A small-molecule ligand and the protein it binds are described below.
Small molecule (SMILES): CCC[C@H](NC[C@@H](O)[C@H](CC(C)C)NC(=O)[C@H](Cc1cccs1)NC(=O)[C@@H](NC(=O)[C@@H](N)CCC(=O)O)[C@@H](C)CC)C(=O)O

Binding-site contacts:
Ligand atom C25 contacts residue ASP36 of chain 1.C at 3.4 Å.
Ligand atom CA contacts residue THR236 of chain 1.C at 3.1 Å.
Ligand atom CD contacts residue GLN77 of chain 1.C at 2.8 Å.
Ligand atom CG2 contacts residue GLY15 of chain 1.C at 3.4 Å.
Ligand atom N contacts residue THR236 of chain 1.C at 2.6 Å (h-bond).
Ligand atom N contacts residue GLY15 of chain 1.C at 2.3 Å (h-bond).
Ligand atom O contacts residue TYR75 of chain 1.C at 3.5 Å.
Ligand atom SD contacts residue ARG239 of chain 1.C at 3.6 Å (salt-bridge).
Ligand atom CA contacts residue GLY15 of chain 1.C at 3.0 Å.
Ligand atom O6 contacts residue ASP36 of chain 1.C at 2.5 Å (salt-bridge).
Ligand atom C27 contacts residue THR76 of chain 1.C at 3.3 Å.
Ligand atom C21 contacts residue GLY234 of chain 1.C at 3.2 Å.
Ligand atom O contacts residue TYR202 of chain 1.C at 2.6 Å.
Ligand atom C contacts residue GLY15 of chain 1.C at 3.2 Å.
Ligand atom O6 contacts residue TYR75 of chain 1.C at 3.2 Å.
Ligand atom C20 contacts residue THR235 of chain 1.C at 3.6 Å.
Ligand atom CE1 contacts residue GLN77 of chain 1.C at 3.1 Å.
Ligand atom CB contacts residue GLY234 of chain 1.C at 3.5 Å.
Ligand atom N5 contacts residue ASP232 of chain 1.C at 2.8 Å (salt-bridge).
Ligand atom N contacts residue GLY234 of chain 1.C at 2.9 Å (h-bond).
Ligand atom OE2 contacts residue ASN237 of chain 1.C at 3.3 Å (h-bond).
Ligand atom N5 contacts residue GLY38 of chain 1.C at 3.1 Å (h-bond).
Ligand atom OE1 contacts residue LYS325 of chain 1.C at 3.5 Å (salt-bridge).
Ligand atom CG1 contacts residue GLY234 of chain 1.C at 2.7 Å.
Ligand atom O contacts residue GLN77 of chain 1.C at 3.2 Å (h-bond).
Ligand atom O contacts residue THR76 of chain 1.C at 3.3 Å (h-bond).
Ligand atom CG1 contacts residue THR236 of chain 1.C at 3.4 Å.
Ligand atom C contacts residue THR236 of chain 1.C at 3.3 Å.
Ligand atom C20 contacts residue ASP232 of chain 1.C at 3.1 Å.
Ligand atom CB contacts residue GLN77 of chain 1.C at 3.6 Å.
Ligand atom O contacts residue THR236 of chain 1.C at 3.2 Å (h-bond).
Ligand atom O6 contacts residue GLY38 of chain 1.C at 3.6 Å.
Ligand atom CA2 contacts residue GLY234 of chain 1.C at 3.5 Å.
Ligand atom C23 contacts residue GLN77 of chain 1.C at 3.2 Å.
Ligand atom O contacts residue THR235 of chain 1.C at 3.4 Å.
Ligand atom C21 contacts residue ASP36 of chain 1.C at 3.6 Å.
Ligand atom C29 contacts residue PRO74 of chain 1.C at 3.5 Å (hydrophobic).
Ligand atom CD1 contacts residue GLY234 of chain 1.C at 2.8 Å.
Ligand atom O contacts residue GLY15 of chain 1.C at 3.6 Å (h-bond).
Ligand atom C24 contacts residue LEU34 of chain 1.C at 3.3 Å (hydrophobic).

Sequence of chain 1.C:
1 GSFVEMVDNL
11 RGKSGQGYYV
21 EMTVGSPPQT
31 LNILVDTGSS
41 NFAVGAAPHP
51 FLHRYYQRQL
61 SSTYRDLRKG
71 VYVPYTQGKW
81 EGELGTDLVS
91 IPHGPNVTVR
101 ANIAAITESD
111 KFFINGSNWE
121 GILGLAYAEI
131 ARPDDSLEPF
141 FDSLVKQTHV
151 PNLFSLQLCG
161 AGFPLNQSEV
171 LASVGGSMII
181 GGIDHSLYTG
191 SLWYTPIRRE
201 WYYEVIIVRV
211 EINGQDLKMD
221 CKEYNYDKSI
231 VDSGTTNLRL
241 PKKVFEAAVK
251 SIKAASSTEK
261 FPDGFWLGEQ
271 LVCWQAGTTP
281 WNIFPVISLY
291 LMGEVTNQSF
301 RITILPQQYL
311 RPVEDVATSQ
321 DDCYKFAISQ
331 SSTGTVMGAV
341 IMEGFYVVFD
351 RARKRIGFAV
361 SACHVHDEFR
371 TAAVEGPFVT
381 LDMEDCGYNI